Sequence of chain 4.F:
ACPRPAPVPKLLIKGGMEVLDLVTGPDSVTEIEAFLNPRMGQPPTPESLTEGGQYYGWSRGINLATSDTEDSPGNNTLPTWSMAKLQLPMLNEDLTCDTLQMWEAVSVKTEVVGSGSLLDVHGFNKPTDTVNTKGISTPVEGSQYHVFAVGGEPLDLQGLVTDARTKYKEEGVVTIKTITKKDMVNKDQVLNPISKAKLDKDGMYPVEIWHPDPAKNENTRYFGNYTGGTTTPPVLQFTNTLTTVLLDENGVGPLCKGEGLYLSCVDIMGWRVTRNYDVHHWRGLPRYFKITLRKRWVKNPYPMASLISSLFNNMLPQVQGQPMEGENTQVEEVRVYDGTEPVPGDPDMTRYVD

This small molecule binds to this protein.
Small molecule (SMILES): CC(=O)N[C@H]1[C@H]([C@H](O)[C@H](O)CO)O[C@@](O[C@H]2[C@@H](O)[C@@H](CO)O[C@@H](O[C@H]3[C@H](O)[C@@H](O)[C@H](O)O[C@@H]3CO)[C@@H]2O)(C(=O)O)C[C@@H]1O

Sequence of chain 3.F:
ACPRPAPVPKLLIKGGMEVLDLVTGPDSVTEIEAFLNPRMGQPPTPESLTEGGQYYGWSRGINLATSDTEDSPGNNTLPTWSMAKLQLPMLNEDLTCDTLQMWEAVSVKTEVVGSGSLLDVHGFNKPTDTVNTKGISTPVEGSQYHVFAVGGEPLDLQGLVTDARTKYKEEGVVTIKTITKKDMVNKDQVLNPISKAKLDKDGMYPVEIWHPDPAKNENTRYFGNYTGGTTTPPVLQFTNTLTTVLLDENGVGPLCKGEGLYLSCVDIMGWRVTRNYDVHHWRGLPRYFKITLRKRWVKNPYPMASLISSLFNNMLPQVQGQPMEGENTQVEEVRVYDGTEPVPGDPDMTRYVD

Binding-site contacts:
Ligand atom C3 contacts residue GLY78 of chain 4.F at 4.2 Å.
Ligand atom C10 contacts residue TYR72 of chain 4.F at 4.1 Å (hydrophobic).
Ligand atom O1B contacts residue TYR72 of chain 4.F at 4.1 Å.
Ligand atom C4 contacts residue TYR72 of chain 4.F at 3.5 Å (hydrophobic).
Ligand atom O1A contacts residue GLY78 of chain 4.F at 3.7 Å.
Ligand atom C6 contacts residue ASN93 of chain 4.F at 3.1 Å.
Ligand atom C7 contacts residue TYR72 of chain 4.F at 4.2 Å (hydrophobic).
Ligand atom O4 contacts residue THR291 of chain 4.F at 3.3 Å.
Ligand atom C4 contacts residue VAL296 of chain 4.F at 4.3 Å (hydrophobic).
Ligand atom O1A contacts residue TYR72 of chain 4.F at 3.2 Å.
Ligand atom O8 contacts residue ARG77 of chain 4.F at 3.9 Å.
Ligand atom O6 contacts residue ASN93 of chain 4.F at 2.9 Å (h-bond).
Ligand atom C3 contacts residue HIS298 of chain 4.F at 4.1 Å.
Ligand atom O4 contacts residue ILE79 of chain 4.F at 3.5 Å (h-bond).
Ligand atom C11 contacts residue ASP85 of chain 3.F at 3.7 Å.
Ligand atom C2 contacts residue GLY78 of chain 4.F at 4.2 Å.
Ligand atom O4 contacts residue HIS298 of chain 4.F at 3.1 Å (h-bond).
Ligand atom N5 contacts residue TYR72 of chain 4.F at 3.1 Å (h-bond).
Ligand atom O8 contacts residue TYR72 of chain 4.F at 4.2 Å.
Ligand atom O3 contacts residue GLY78 of chain 4.F at 3.7 Å.
Ligand atom O4 contacts residue GLY78 of chain 4.F at 3.1 Å.
Ligand atom O4 contacts residue VAL296 of chain 4.F at 3.8 Å.
Ligand atom C4 contacts residue GLY78 of chain 4.F at 3.4 Å.
Ligand atom C6 contacts residue TYR72 of chain 4.F at 3.6 Å (hydrophobic).
Ligand atom O1A contacts residue ARG77 of chain 4.F at 3.0 Å (salt-bridge).
Ligand atom C3 contacts residue GLY78 of chain 4.F at 4.0 Å.
Ligand atom C1 contacts residue ARG77 of chain 4.F at 3.5 Å.
Ligand atom C3 contacts residue ARG77 of chain 4.F at 3.9 Å.
Ligand atom O4 contacts residue TYR72 of chain 4.F at 4.3 Å.
Ligand atom C5 contacts residue TYR72 of chain 4.F at 3.6 Å (hydrophobic).
Ligand atom C5 contacts residue ASN93 of chain 4.F at 4.2 Å.
Ligand atom C4 contacts residue HIS298 of chain 4.F at 4.1 Å.
Ligand atom C1 contacts residue TYR72 of chain 4.F at 3.8 Å (hydrophobic).
Ligand atom C6 contacts residue THR94 of chain 4.F at 4.2 Å.
Ligand atom O1B contacts residue ARG77 of chain 4.F at 2.9 Å (salt-bridge).
Ligand atom C3 contacts residue VAL296 of chain 4.F at 3.5 Å (hydrophobic).
Ligand atom O10 contacts residue THR291 of chain 4.F at 3.7 Å.
Ligand atom O3 contacts residue ASN80 of chain 4.F at 4.0 Å.
Ligand atom O4 contacts residue ASN80 of chain 4.F at 4.2 Å.
Ligand atom O10 contacts residue ASN293 of chain 4.F at 3.5 Å (h-bond).